The protein below binds the small molecule below.
Small molecule (SMILES): NC(c1ccccc1)c1ccccc1

Binding-site contacts:
Ligand atom CBI contacts residue ILE47 of chain 1.B at 4.1 Å (hydrophobic).
Ligand atom CBO contacts residue ARG20 of chain 1.B at 3.5 Å.
Ligand atom CBO contacts residue ILE47 of chain 1.B at 3.8 Å (hydrophobic).
Ligand atom CBO contacts residue TYR49 of chain 1.B at 3.7 Å (hydrophobic).
Ligand atom CBQ contacts residue TYR49 of chain 1.B at 3.9 Å (hydrophobic).
Ligand atom CBO contacts residue ILE48 of chain 1.B at 4.3 Å (hydrophobic).
Ligand atom CBK contacts residue ILE47 of chain 1.B at 4.4 Å (hydrophobic).
Ligand atom NAV contacts residue GLU22 of chain 1.B at 3.6 Å.
Ligand atom CBR contacts residue TYR49 of chain 1.B at 4.2 Å (hydrophobic).
Ligand atom CBP contacts residue THR21 of chain 1.B at 3.2 Å.
Ligand atom CBN contacts residue ILE47 of chain 1.B at 3.3 Å (hydrophobic).
Ligand atom CBF contacts residue ILE47 of chain 1.B at 4.5 Å (hydrophobic).
Ligand atom CBL contacts residue ILE47 of chain 1.B at 4.0 Å (hydrophobic).
Ligand atom CBP contacts residue ARG20 of chain 1.B at 3.8 Å.
Ligand atom CBJ contacts residue ILE47 of chain 1.B at 4.2 Å (hydrophobic).
Ligand atom CBP contacts residue TYR49 of chain 1.B at 3.6 Å (hydrophobic).
Ligand atom CBL contacts residue GLU54 of chain 1.B at 4.2 Å.
Ligand atom CBF contacts residue GLU22 of chain 1.B at 3.6 Å.
Ligand atom CBN contacts residue GLU22 of chain 1.B at 3.6 Å.
Ligand atom CBM contacts residue ILE47 of chain 1.B at 3.9 Å (hydrophobic).
Ligand atom CBR contacts residue GLU22 of chain 1.B at 3.8 Å.
Ligand atom CBI contacts residue TYR49 of chain 1.B at 3.4 Å (hydrophobic).
Ligand atom CBK contacts residue GLU54 of chain 1.B at 3.5 Å.
Ligand atom CBQ contacts residue GLU22 of chain 1.B at 3.9 Å.
Ligand atom CBJ contacts residue GLU54 of chain 1.B at 3.7 Å.
Ligand atom CBQ contacts residue THR21 of chain 1.B at 4.1 Å.
Ligand atom CBG contacts residue TYR49 of chain 1.B at 4.3 Å (hydrophobic).
Ligand atom CBO contacts residue THR21 of chain 1.B at 3.5 Å.
Ligand atom CBQ contacts residue ARG20 of chain 1.B at 3.9 Å.
Ligand atom CBG contacts residue GLU22 of chain 1.B at 3.6 Å.
Ligand atom CBH contacts residue ILE47 of chain 1.B at 4.1 Å (hydrophobic).
Ligand atom CBJ contacts residue TYR49 of chain 1.B at 3.2 Å (hydrophobic).
Ligand atom CBP contacts residue GLU22 of chain 1.B at 3.4 Å.
Ligand atom CBK contacts residue TYR49 of chain 1.B at 4.4 Å (hydrophobic).
Ligand atom CBN contacts residue TYR49 of chain 1.B at 4.1 Å (hydrophobic).
Ligand atom CBO contacts residue GLU22 of chain 1.B at 3.6 Å.

Sequence of chain 1.B:
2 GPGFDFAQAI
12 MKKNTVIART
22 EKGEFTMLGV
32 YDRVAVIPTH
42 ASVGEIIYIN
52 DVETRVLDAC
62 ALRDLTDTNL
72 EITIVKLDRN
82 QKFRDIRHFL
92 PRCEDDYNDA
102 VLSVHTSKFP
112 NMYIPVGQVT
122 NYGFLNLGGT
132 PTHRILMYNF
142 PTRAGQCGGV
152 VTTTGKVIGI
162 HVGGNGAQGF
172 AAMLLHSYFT